This protein binds this small molecule.
Small molecule (SMILES): CC(=O)N[C@@H]1[C@@H](O)[C@H](O)[C@@H](CO)O[C@H]1O

Binding-site contacts:
Ligand atom C5 contacts residue ASN355 of chain 1.K at 3.6 Å.
Ligand atom C4 contacts residue ASN355 of chain 1.K at 4.2 Å.
Ligand atom C1 contacts residue SER357 of chain 1.K at 3.7 Å.
Ligand atom O5 contacts residue SER357 of chain 1.K at 4.0 Å.
Ligand atom C8 contacts residue ASN355 of chain 1.K at 4.1 Å.
Ligand atom N2 contacts residue ASN355 of chain 1.K at 2.8 Å (h-bond).
Ligand atom O5 contacts residue ASN355 of chain 1.K at 2.4 Å (h-bond).
Ligand atom O7 contacts residue TRP387 of chain 1.K at 4.2 Å.
Ligand atom C8 contacts residue SER333 of chain 1.K at 4.1 Å.
Ligand atom C3 contacts residue ASN355 of chain 1.K at 3.6 Å.
Ligand atom C8 contacts residue THR341 of chain 1.K at 3.2 Å.
Ligand atom C7 contacts residue ASN355 of chain 1.K at 3.5 Å.
Ligand atom C2 contacts residue ASN355 of chain 1.K at 2.4 Å.
Ligand atom O7 contacts residue ASN355 of chain 1.K at 3.8 Å.
Ligand atom C5 contacts residue SER357 of chain 1.K at 4.2 Å.
Ligand atom O3 contacts residue GLN332 of chain 1.K at 4.4 Å.
Ligand atom C8 contacts residue THR342 of chain 1.K at 3.6 Å.
Ligand atom C1 contacts residue ASN355 of chain 1.K at 1.4 Å.
Ligand atom C7 contacts residue THR342 of chain 1.K at 4.4 Å.

Sequence of chain 1.K:
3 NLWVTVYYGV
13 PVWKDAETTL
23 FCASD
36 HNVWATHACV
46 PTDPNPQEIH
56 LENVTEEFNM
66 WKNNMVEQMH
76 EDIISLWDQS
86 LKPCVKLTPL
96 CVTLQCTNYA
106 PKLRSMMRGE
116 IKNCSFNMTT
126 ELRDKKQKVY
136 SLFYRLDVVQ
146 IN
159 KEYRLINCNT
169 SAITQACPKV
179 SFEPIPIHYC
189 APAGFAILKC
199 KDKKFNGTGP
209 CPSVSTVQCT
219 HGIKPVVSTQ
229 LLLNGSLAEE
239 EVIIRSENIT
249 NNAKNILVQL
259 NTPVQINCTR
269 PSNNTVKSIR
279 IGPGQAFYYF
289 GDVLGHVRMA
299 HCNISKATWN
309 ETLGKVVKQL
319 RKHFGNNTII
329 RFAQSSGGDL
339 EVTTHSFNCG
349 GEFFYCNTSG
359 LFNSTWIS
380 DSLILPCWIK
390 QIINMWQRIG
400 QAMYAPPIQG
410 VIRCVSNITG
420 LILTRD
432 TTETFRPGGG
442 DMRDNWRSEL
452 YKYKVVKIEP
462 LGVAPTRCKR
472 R